Binding-site contacts:
Ligand atom C7 contacts residue HIS56 of chain 1.A at 3.6 Å.
Ligand atom C6 contacts residue HIS56 of chain 1.A at 4.0 Å.
Ligand atom C4 contacts residue GOL1 of chain 1.B at 4.2 Å.
Ligand atom C4 contacts residue LEU20 of chain 1.A at 4.0 Å (hydrophobic).
Ligand atom O1 contacts residue GLN19 of chain 1.A at 2.7 Å (h-bond).
Ligand atom C27 contacts residue TRP50 of chain 1.A at 4.1 Å (hydrophobic).
Ligand atom C4 contacts residue GLN19 of chain 1.A at 3.5 Å.
Ligand atom C27 contacts residue LEU216 of chain 1.A at 3.9 Å (hydrophobic).
Ligand atom C12 contacts residue MET98 of chain 1.A at 4.1 Å (hydrophobic).
Ligand atom C3 contacts residue ALA60 of chain 1.A at 4.1 Å (hydrophobic).
Ligand atom C2 contacts residue MET98 of chain 1.A at 3.9 Å (hydrophobic).
Ligand atom C25 contacts residue LEU216 of chain 1.A at 3.7 Å (hydrophobic).
Ligand atom C11 contacts residue MET98 of chain 1.A at 3.9 Å (hydrophobic).
Ligand atom C26 contacts residue ARG215 of chain 1.A at 4.0 Å.
Ligand atom C1 contacts residue VAL94 of chain 1.A at 3.8 Å (hydrophobic).
Ligand atom C26 contacts residue LEU129 of chain 1.A at 3.7 Å (hydrophobic).
Ligand atom C23 contacts residue HIS212 of chain 1.A at 4.1 Å.
Ligand atom C2 contacts residue VAL94 of chain 1.A at 4.1 Å (hydrophobic).
Ligand atom C1 contacts residue MET98 of chain 1.A at 3.9 Å (hydrophobic).
Ligand atom C16 contacts residue CYS53 of chain 1.A at 3.8 Å (hydrophobic).
Ligand atom C6 contacts residue GOL1 of chain 1.B at 3.8 Å.
Ligand atom C26 contacts residue HIS212 of chain 1.A at 3.6 Å.
Ligand atom C5 contacts residue GOL1 of chain 1.B at 4.1 Å.
Ligand atom C15 contacts residue PHE111 of chain 1.A at 3.9 Å (hydrophobic).
Ligand atom C2 contacts residue ARG97 of chain 1.A at 4.0 Å.
Ligand atom C27 contacts residue LEU124 of chain 1.A at 4.1 Å (hydrophobic).
Ligand atom O2 contacts residue PHE121 of chain 1.A at 3.3 Å.
Ligand atom C16 contacts residue PHE121 of chain 1.A at 4.0 Å (hydrophobic).
Ligand atom C14 contacts residue LEU57 of chain 1.A at 4.0 Å (hydrophobic).
Ligand atom C26 contacts residue LEU216 of chain 1.A at 4.0 Å (hydrophobic).
Ligand atom C27 contacts residue PHE219 of chain 1.A at 3.8 Å (hydrophobic).
Ligand atom C21 contacts residue ILE133 of chain 1.A at 3.8 Å (hydrophobic).
Ligand atom O2 contacts residue PHE134 of chain 1.A at 3.9 Å.
Ligand atom C24 contacts residue ILE130 of chain 1.A at 4.0 Å (hydrophobic).
Ligand atom C3 contacts residue GLN19 of chain 1.A at 3.3 Å.
Ligand atom C18 contacts residue PHE121 of chain 1.A at 4.2 Å (hydrophobic).
Ligand atom C22 contacts residue ILE130 of chain 1.A at 3.9 Å (hydrophobic).
Ligand atom O1 contacts residue CYS18 of chain 1.A at 4.2 Å.
Ligand atom C18 contacts residue VAL109 of chain 1.A at 4.1 Å (hydrophobic).
Ligand atom C24 contacts residue LEU124 of chain 1.A at 3.8 Å (hydrophobic).

The protein below binds the small molecule below.
Small molecule (SMILES): CC(C)CCC[C@](C)(O)[C@H]1CC[C@H]2[C@@H]3CC=C4C[C@@H](O)CC[C@]4(C)[C@H]3CC[C@@]21C

Sequence of chain 1.A:
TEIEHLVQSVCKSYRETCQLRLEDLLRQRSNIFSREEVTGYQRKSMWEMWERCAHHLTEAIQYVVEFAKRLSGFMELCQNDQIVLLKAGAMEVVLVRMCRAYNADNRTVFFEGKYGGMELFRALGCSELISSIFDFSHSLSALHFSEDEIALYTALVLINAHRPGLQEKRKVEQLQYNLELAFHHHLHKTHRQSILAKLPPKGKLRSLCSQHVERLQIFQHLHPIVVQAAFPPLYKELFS